Binding-site contacts:
Ligand atom C6 contacts residue GLU163 of chain 1.B at 3.9 Å.
Ligand atom N3 contacts residue MET181 of chain 1.B at 3.5 Å.
Ligand atom C2' contacts residue MET181 of chain 1.B at 3.7 Å (hydrophobic).
Ligand atom O2' contacts residue GLU180 of chain 1.B at 3.6 Å.
Ligand atom C8 contacts residue THR89 of chain 1.B at 3.4 Å.
Ligand atom O3' contacts residue SO41 of chain 1.I at 2.9 Å (h-bond).
Ligand atom C4' contacts residue SO41 of chain 1.I at 3.8 Å.
Ligand atom C2 contacts residue PHE160 of chain 1.B at 3.6 Å (hydrophobic).
Ligand atom N9 contacts residue THR89 of chain 1.B at 3.6 Å (h-bond).
Ligand atom C8 contacts residue THR90 of chain 1.B at 3.7 Å.
Ligand atom C2 contacts residue GLU163 of chain 1.B at 3.7 Å.
Ligand atom C5' contacts residue PHE160 of chain 1.B at 3.9 Å (hydrophobic).
Ligand atom O2' contacts residue GLU182 of chain 1.B at 2.7 Å (salt-bridge).
Ligand atom O2' contacts residue SO41 of chain 1.I at 3.4 Å (h-bond).
Ligand atom O4' contacts residue ARG43 of chain 1.C at 3.9 Å.
Ligand atom C1' contacts residue THR89 of chain 1.B at 3.4 Å.
Ligand atom N1 contacts residue PHE160 of chain 1.B at 3.8 Å.
Ligand atom O2' contacts residue ARG86 of chain 1.B at 3.2 Å (salt-bridge).
Ligand atom C3' contacts residue MET181 of chain 1.B at 3.9 Å (hydrophobic).
Ligand atom C5' contacts residue HIS5 of chain 1.C at 3.2 Å.
Ligand atom O5' contacts residue HIS5 of chain 1.C at 2.7 Å (h-bond).
Ligand atom C1' contacts residue SO41 of chain 1.I at 3.5 Å.
Ligand atom O4' contacts residue THR89 of chain 1.B at 3.3 Å (h-bond).
Ligand atom C6 contacts residue PHE160 of chain 1.B at 3.8 Å (hydrophobic).
Ligand atom C5 contacts residue VAL179 of chain 1.B at 3.9 Å (hydrophobic).
Ligand atom C2 contacts residue MET181 of chain 1.B at 3.9 Å (hydrophobic).
Ligand atom N7 contacts residue THR90 of chain 1.B at 3.7 Å.
Ligand atom O3' contacts residue GLU182 of chain 1.B at 2.8 Å (salt-bridge).
Ligand atom N1 contacts residue VAL179 of chain 1.B at 3.8 Å.
Ligand atom O5' contacts residue PHE160 of chain 1.B at 3.9 Å.
Ligand atom O2' contacts residue MET181 of chain 1.B at 3.0 Å (h-bond).
Ligand atom C3' contacts residue GLU182 of chain 1.B at 3.6 Å.
Ligand atom N3 contacts residue GLU180 of chain 1.B at 3.6 Å.
Ligand atom O4' contacts residue SO41 of chain 1.I at 3.5 Å (h-bond).
Ligand atom N1 contacts residue GLU163 of chain 1.B at 3.0 Å (salt-bridge).
Ligand atom N7 contacts residue GLY91 of chain 1.B at 3.6 Å.
Ligand atom N7 contacts residue ASP205 of chain 1.B at 3.3 Å (salt-bridge).
Ligand atom C2' contacts residue SO41 of chain 1.I at 3.8 Å.
Ligand atom N6 contacts residue ASP205 of chain 1.B at 3.2 Å (salt-bridge).
Ligand atom N3 contacts residue PHE160 of chain 1.B at 3.9 Å.

A small-molecule ligand and the protein it binds are described below.
Small molecule (SMILES): Nc1ncnc2c1ncn2[C@@H]1O[C@H](CO)[C@@H](O)[C@H]1O

Sequence of chain 1.C:
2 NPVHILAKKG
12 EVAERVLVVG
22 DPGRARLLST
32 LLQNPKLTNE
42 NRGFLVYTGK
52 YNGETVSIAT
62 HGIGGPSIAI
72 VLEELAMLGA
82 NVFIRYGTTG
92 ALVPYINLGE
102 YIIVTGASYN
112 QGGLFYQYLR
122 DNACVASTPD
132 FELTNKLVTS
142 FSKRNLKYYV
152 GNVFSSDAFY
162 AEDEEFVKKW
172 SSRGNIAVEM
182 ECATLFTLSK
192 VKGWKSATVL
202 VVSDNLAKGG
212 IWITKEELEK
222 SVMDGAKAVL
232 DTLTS

Sequence of chain 1.B:
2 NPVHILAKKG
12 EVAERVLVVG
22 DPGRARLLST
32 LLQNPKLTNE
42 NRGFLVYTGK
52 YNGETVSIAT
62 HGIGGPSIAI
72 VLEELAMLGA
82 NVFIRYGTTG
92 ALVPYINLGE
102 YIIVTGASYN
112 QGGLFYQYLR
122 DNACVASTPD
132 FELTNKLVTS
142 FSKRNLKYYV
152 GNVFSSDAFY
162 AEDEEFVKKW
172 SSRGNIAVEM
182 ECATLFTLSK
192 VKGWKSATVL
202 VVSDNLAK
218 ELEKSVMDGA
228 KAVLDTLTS